Binding-site contacts:
Ligand atom N43 contacts residue ASN57 of chain 4.A at 2.7 Å (h-bond).
Ligand atom O57 contacts residue PRO38 of chain 2.A at 3.3 Å.
Ligand atom C44 contacts residue ASN57 of chain 4.A at 3.5 Å.
Ligand atom F27 contacts residue LEU56 of chain 4.A at 3.2 Å.
Ligand atom F26 contacts residue LEU69 of chain 4.A at 3.5 Å.
Ligand atom F42 contacts residue LYS70 of chain 4.A at 3.0 Å.
Ligand atom C49 contacts residue ASP74 of chain 4.A at 3.2 Å.
Ligand atom F41 contacts residue GLN63 of chain 4.A at 3.1 Å.
Ligand atom F64 contacts residue LEU172 of chain 2.A at 3.3 Å.
Ligand atom C12 contacts residue ALA105 of chain 4.A at 3.5 Å (hydrophobic).
Ligand atom F64 contacts residue ARG173 of chain 2.A at 3.4 Å.
Ligand atom C16 contacts residue LYS70 of chain 4.A at 3.5 Å.
Ligand atom O59 contacts residue THR54 of chain 4.A at 3.5 Å (h-bond).
Ligand atom C39 contacts residue GLN63 of chain 4.A at 3.0 Å.
Ligand atom C11 contacts residue TYR130 of chain 4.A at 3.2 Å (hydrophobic).
Ligand atom O51 contacts residue LYS70 of chain 4.A at 3.6 Å (salt-bridge).
Ligand atom F26 contacts residue LYS70 of chain 4.A at 3.3 Å.
Ligand atom CL47 contacts residue ASP74 of chain 4.A at 3.3 Å.
Ligand atom O29 contacts residue LYS70 of chain 4.A at 3.3 Å (salt-bridge).
Ligand atom C24 contacts residue LYS70 of chain 4.A at 3.5 Å.
Ligand atom C58 contacts residue THR54 of chain 4.A at 3.3 Å.
Ligand atom O57 contacts residue ASN57 of chain 4.A at 2.8 Å (h-bond).
Ligand atom F27 contacts residue MET66 of chain 4.A at 3.1 Å.
Ligand atom C12 contacts residue TYR130 of chain 4.A at 3.3 Å (hydrophobic).
Ligand atom C19 contacts residue ASN53 of chain 4.A at 3.5 Å.
Ligand atom O59 contacts residue PRO38 of chain 2.A at 3.6 Å.
Ligand atom C12 contacts residue ASN53 of chain 4.A at 3.2 Å.
Ligand atom C19 contacts residue ASN57 of chain 4.A at 3.6 Å.
Ligand atom C02 contacts residue ASN57 of chain 4.A at 3.6 Å.
Ligand atom N06 contacts residue ASN57 of chain 4.A at 2.9 Å (h-bond).
Ligand atom C30 contacts residue ASN57 of chain 4.A at 3.5 Å.
Ligand atom C37 contacts residue GLN63 of chain 4.A at 3.4 Å.
Ligand atom F26 contacts residue ILE73 of chain 4.A at 3.2 Å.
Ligand atom N17 contacts residue LYS70 of chain 4.A at 3.6 Å.
Ligand atom C28 contacts residue ASN57 of chain 4.A at 3.4 Å.
Ligand atom C04 contacts residue ASN53 of chain 4.A at 3.4 Å.
Ligand atom C21 contacts residue ASN57 of chain 4.A at 3.1 Å.
Ligand atom C23 contacts residue MET66 of chain 4.A at 3.5 Å (hydrophobic).
Ligand atom C07 contacts residue THR107 of chain 4.A at 3.5 Å.
Ligand atom C21 contacts residue LEU56 of chain 4.A at 3.6 Å (hydrophobic).

Sequence of chain 2.A:
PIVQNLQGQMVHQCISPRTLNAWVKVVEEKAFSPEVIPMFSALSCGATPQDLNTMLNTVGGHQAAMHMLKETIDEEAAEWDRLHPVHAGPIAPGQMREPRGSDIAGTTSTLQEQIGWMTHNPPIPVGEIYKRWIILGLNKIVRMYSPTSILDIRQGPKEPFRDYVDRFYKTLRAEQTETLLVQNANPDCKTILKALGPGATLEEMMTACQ

A protein and the small-molecule ligand that binds it are described below.
Small molecule (SMILES): CC(C)(C#Cc1ccc(-c2ccc(Cl)c3c(NS(C)(=O)=O)nn(CC(F)(F)F)c23)c([C@H](Cc2cc(F)cc(F)c2)NC(=O)Cn2nc(C(F)(F)F)c3c2C(F)(F)[C@@H]2C[C@H]32)n1)S(C)(=O)=O

Sequence of chain 4.A:
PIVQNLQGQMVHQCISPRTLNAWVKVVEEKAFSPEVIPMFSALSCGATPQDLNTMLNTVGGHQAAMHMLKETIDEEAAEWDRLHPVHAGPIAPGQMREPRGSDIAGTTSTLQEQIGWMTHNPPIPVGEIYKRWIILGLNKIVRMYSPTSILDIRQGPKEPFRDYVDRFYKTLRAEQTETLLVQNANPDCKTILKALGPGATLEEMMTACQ